The protein below binds the small molecule below.
Small molecule (SMILES): O=C1NC(=O)[C@@]2(N1)O[C@H](CO)[C@@H](O)[C@H](O)[C@H]2O

Sequence of chain 2.A:
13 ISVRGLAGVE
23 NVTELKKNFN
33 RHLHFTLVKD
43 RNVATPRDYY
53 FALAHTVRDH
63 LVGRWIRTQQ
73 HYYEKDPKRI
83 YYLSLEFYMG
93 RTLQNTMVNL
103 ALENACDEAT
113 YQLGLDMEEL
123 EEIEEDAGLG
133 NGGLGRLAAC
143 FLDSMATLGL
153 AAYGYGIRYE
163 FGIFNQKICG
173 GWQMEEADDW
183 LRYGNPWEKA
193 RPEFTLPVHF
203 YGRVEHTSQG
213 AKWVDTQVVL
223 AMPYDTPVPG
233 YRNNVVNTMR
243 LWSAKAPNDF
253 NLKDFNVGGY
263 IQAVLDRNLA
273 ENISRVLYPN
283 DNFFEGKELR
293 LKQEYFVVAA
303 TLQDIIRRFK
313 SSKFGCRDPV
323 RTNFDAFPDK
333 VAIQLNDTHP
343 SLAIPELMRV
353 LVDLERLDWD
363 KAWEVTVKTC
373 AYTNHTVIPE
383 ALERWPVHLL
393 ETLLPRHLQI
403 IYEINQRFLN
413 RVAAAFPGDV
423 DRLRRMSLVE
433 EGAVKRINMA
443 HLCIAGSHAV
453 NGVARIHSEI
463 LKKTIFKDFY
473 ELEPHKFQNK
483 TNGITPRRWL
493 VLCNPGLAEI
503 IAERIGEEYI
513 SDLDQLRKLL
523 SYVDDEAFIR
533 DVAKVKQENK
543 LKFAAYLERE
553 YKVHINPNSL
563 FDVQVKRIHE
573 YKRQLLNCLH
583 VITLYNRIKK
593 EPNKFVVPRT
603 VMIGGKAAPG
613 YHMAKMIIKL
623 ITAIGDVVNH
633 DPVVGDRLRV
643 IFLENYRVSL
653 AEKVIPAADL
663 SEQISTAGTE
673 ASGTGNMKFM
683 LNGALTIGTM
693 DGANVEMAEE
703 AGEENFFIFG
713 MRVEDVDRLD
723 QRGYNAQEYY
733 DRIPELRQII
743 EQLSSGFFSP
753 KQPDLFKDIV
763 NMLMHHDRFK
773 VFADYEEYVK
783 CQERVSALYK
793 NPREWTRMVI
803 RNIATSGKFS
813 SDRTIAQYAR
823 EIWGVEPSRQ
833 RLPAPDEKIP

Binding-site contacts:
Ligand atom C4 contacts residue ASN484 of chain 2.A at 4.0 Å.
Ligand atom O6 contacts residue ASN484 of chain 2.A at 2.9 Å (h-bond).
Ligand atom C1 contacts residue HIS377 of chain 2.A at 3.6 Å.
Ligand atom C2 contacts residue GLU672 of chain 2.A at 3.8 Å.
Ligand atom O3 contacts residue GLU672 of chain 2.A at 2.7 Å (salt-bridge).
Ligand atom C5 contacts residue GLY135 of chain 2.A at 3.8 Å.
Ligand atom O2 contacts residue ASN284 of chain 2.A at 3.0 Å (h-bond).
Ligand atom C3 contacts residue GLY675 of chain 2.A at 3.9 Å.
Ligand atom C7 contacts residue LEU136 of chain 2.A at 3.6 Å (hydrophobic).
Ligand atom O6 contacts residue VAL455 of chain 2.A at 3.6 Å.
Ligand atom O8 contacts residue ASN284 of chain 2.A at 3.4 Å (h-bond).
Ligand atom O3 contacts residue SER674 of chain 2.A at 3.1 Å (h-bond).
Ligand atom C5 contacts residue LEU136 of chain 2.A at 3.7 Å (hydrophobic).
Ligand atom N1 contacts residue ASP283 of chain 2.A at 3.9 Å.
Ligand atom O5 contacts residue HIS377 of chain 2.A at 3.6 Å.
Ligand atom C6 contacts residue GLY135 of chain 2.A at 3.9 Å.
Ligand atom C2 contacts residue HIS377 of chain 2.A at 3.4 Å.
Ligand atom C6 contacts residue HIS377 of chain 2.A at 3.5 Å.
Ligand atom O7 contacts residue GLY135 of chain 2.A at 3.2 Å.
Ligand atom O2 contacts residue TYR573 of chain 2.A at 3.1 Å (h-bond).
Ligand atom C8 contacts residue ASN284 of chain 2.A at 3.1 Å.
Ligand atom O3 contacts residue GLY675 of chain 2.A at 3.0 Å (h-bond).
Ligand atom N2 contacts residue HIS377 of chain 2.A at 3.0 Å (h-bond).
Ligand atom O4 contacts residue SER674 of chain 2.A at 3.8 Å.
Ligand atom O2 contacts residue HIS377 of chain 2.A at 4.0 Å.
Ligand atom N1 contacts residue LEU136 of chain 2.A at 4.0 Å.
Ligand atom C4 contacts residue GLY675 of chain 2.A at 3.7 Å.
Ligand atom O4 contacts residue ASN484 of chain 2.A at 3.5 Å (h-bond).
Ligand atom C3 contacts residue GLU672 of chain 2.A at 3.5 Å.
Ligand atom N1 contacts residue ASN284 of chain 2.A at 3.1 Å (h-bond).
Ligand atom O6 contacts residue HIS377 of chain 2.A at 2.6 Å (h-bond).
Ligand atom O2 contacts residue GLU672 of chain 2.A at 3.1 Å (salt-bridge).
Ligand atom C6 contacts residue ASN484 of chain 2.A at 3.2 Å.
Ligand atom O4 contacts residue GLY675 of chain 2.A at 2.8 Å (h-bond).
Ligand atom N2 contacts residue ASN284 of chain 2.A at 3.7 Å.
Ligand atom O6 contacts residue LEU139 of chain 2.A at 4.0 Å.
Ligand atom O3 contacts residue ALA673 of chain 2.A at 3.6 Å.
Ligand atom O7 contacts residue LEU136 of chain 2.A at 3.2 Å (h-bond).
Ligand atom C7 contacts residue ASN284 of chain 2.A at 3.6 Å.
Ligand atom O5 contacts residue LEU136 of chain 2.A at 3.8 Å.